Sequence of chain 3.C:
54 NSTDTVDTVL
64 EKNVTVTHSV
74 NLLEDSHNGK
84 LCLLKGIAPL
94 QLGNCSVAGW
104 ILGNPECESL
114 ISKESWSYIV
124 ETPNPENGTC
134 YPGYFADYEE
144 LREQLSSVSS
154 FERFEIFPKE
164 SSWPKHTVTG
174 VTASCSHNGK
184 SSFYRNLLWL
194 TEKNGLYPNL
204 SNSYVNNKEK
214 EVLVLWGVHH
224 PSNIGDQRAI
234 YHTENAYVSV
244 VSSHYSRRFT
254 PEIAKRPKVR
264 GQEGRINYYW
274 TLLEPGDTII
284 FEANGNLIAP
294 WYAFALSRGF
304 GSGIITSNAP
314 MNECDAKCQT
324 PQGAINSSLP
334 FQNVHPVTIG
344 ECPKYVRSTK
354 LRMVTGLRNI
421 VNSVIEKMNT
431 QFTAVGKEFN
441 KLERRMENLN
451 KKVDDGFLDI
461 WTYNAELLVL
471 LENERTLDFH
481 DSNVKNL

Sequence of chain 3.A:
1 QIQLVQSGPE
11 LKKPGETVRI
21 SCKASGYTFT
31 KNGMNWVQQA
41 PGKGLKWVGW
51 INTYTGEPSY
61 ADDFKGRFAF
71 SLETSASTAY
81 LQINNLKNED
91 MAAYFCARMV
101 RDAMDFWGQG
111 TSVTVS

Binding-site contacts:
Ligand atom C5 contacts residue ASN97 of chain 3.C at 3.6 Å.
Ligand atom C7 contacts residue ASN97 of chain 3.C at 3.5 Å.
Ligand atom N2 contacts residue ASN97 of chain 3.C at 3.0 Å (h-bond).
Ligand atom O5 contacts residue ASN97 of chain 3.C at 2.3 Å (h-bond).
Ligand atom C5 contacts residue GLU129 of chain 3.C at 4.1 Å.
Ligand atom C4 contacts residue ASN97 of chain 3.C at 4.2 Å.
Ligand atom C8 contacts residue GLY96 of chain 3.C at 4.2 Å.
Ligand atom O5 contacts residue NAG1 of chain 3.D at 4.4 Å.
Ligand atom C2 contacts residue ASN97 of chain 3.C at 2.5 Å.
Ligand atom O5 contacts residue GLU129 of chain 3.C at 3.0 Å (salt-bridge).
Ligand atom O6 contacts residue LYS31 of chain 3.A at 4.0 Å.
Ligand atom C3 contacts residue ASN97 of chain 3.C at 3.8 Å.
Ligand atom C1 contacts residue GLU129 of chain 3.C at 3.5 Å.
Ligand atom O6 contacts residue NAG2 of chain 3.D at 4.1 Å.
Ligand atom O6 contacts residue NAG1 of chain 3.D at 4.0 Å.
Ligand atom C1 contacts residue ASN97 of chain 3.C at 1.4 Å.
Ligand atom O7 contacts residue ASN97 of chain 3.C at 3.7 Å.
Ligand atom O6 contacts residue GLU129 of chain 3.C at 4.3 Å.
Ligand atom C6 contacts residue GLU129 of chain 3.C at 4.3 Å.
Ligand atom C8 contacts residue ASN97 of chain 3.C at 4.3 Å.
Ligand atom C6 contacts residue NAG2 of chain 3.D at 4.3 Å.

The protein below binds the small molecule below.
Small molecule (SMILES): CC(=O)N[C@@H]1[C@@H](O)[C@H](O)[C@@H](CO)O[C@H]1O